The small molecule below binds the protein below.
Small molecule (SMILES): O=C(O)C1=CN=C(C(=O)O)CS[C@H]1c1cn2c3c(sc2n1)CCC3

Binding-site contacts:
Ligand atom C6 contacts residue SER63 of chain 1.A at 2.4 Å.
Ligand atom C61 contacts residue ASN151 of chain 1.A at 4.0 Å.
Ligand atom C61 contacts residue SER63 of chain 1.A at 2.7 Å.
Ligand atom C64 contacts residue GLN119 of chain 1.A at 3.3 Å.
Ligand atom S1 contacts residue GLN119 of chain 1.A at 3.9 Å.
Ligand atom O8 contacts residue SER63 of chain 1.A at 2.2 Å (h-bond).
Ligand atom S1 contacts residue TYR149 of chain 1.A at 4.0 Å.
Ligand atom C5 contacts residue SER63 of chain 1.A at 3.6 Å.
Ligand atom C62 contacts residue SER63 of chain 1.A at 3.8 Å.
Ligand atom C7 contacts residue TYR149 of chain 1.A at 4.0 Å (hydrophobic).
Ligand atom C69 contacts residue THR321 of chain 1.A at 3.7 Å.
Ligand atom C67 contacts residue TYR223 of chain 1.A at 3.4 Å (hydrophobic).
Ligand atom O8 contacts residue GLY62 of chain 1.A at 4.1 Å.
Ligand atom C66 contacts residue TYR223 of chain 1.A at 3.7 Å (hydrophobic).
Ligand atom S66 contacts residue GLN119 of chain 1.A at 3.6 Å.
Ligand atom C62 contacts residue GLN119 of chain 1.A at 4.0 Å.
Ligand atom C5 contacts residue SER320 of chain 1.A at 3.6 Å.
Ligand atom C70 contacts residue TYR223 of chain 1.A at 3.3 Å (hydrophobic).
Ligand atom C64 contacts residue ASN151 of chain 1.A at 3.6 Å.
Ligand atom C66 contacts residue SER320 of chain 1.A at 3.5 Å.
Ligand atom O8 contacts residue THR318 of chain 1.A at 4.0 Å.
Ligand atom C69 contacts residue TYR223 of chain 1.A at 3.5 Å (hydrophobic).
Ligand atom C64 contacts residue TYR223 of chain 1.A at 3.4 Å (hydrophobic).
Ligand atom N65 contacts residue TYR223 of chain 1.A at 3.5 Å.
Ligand atom N63 contacts residue ASN151 of chain 1.A at 3.0 Å (h-bond).
Ligand atom C2 contacts residue GLN119 of chain 1.A at 3.7 Å.
Ligand atom S66 contacts residue TYR223 of chain 1.A at 3.3 Å.
Ligand atom N63 contacts residue GLN119 of chain 1.A at 2.8 Å (h-bond).
Ligand atom C7 contacts residue SER63 of chain 1.A at 1.4 Å.
Ligand atom C71 contacts residue TYR223 of chain 1.A at 3.4 Å (hydrophobic).
Ligand atom C6 contacts residue SER320 of chain 1.A at 4.0 Å.
Ligand atom C62 contacts residue ASN151 of chain 1.A at 3.8 Å.
Ligand atom N63 contacts residue TYR223 of chain 1.A at 3.7 Å.
Ligand atom C62 contacts residue TYR223 of chain 1.A at 3.9 Å (hydrophobic).
Ligand atom O8 contacts residue GLY319 of chain 1.A at 3.2 Å.
Ligand atom C7 contacts residue SER320 of chain 1.A at 3.9 Å.
Ligand atom S1 contacts residue LEU118 of chain 1.A at 3.8 Å.
Ligand atom C68 contacts residue TYR223 of chain 1.A at 3.6 Å (hydrophobic).
Ligand atom O8 contacts residue SER320 of chain 1.A at 2.8 Å (h-bond).
Ligand atom S1 contacts residue ASN151 of chain 1.A at 4.0 Å.

Sequence of chain 1.A:
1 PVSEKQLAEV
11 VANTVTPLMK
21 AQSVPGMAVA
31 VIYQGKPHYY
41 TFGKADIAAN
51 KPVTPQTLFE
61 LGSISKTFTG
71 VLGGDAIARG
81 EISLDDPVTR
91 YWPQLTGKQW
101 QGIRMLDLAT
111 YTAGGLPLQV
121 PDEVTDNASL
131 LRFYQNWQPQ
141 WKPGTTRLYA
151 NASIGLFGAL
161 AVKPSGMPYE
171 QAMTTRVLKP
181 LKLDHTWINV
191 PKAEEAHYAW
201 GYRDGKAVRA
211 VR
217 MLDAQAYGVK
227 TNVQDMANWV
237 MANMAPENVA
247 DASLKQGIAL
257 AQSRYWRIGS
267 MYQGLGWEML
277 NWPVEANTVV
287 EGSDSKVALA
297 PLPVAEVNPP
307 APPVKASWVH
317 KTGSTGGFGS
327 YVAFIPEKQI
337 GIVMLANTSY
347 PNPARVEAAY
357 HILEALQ